Binding-site contacts:
Ligand atom C2 contacts residue MET101 of chain 1.B at 3.8 Å (hydrophobic).
Ligand atom C28 contacts residue CYS108 of chain 1.B at 3.1 Å (hydrophobic).
Ligand atom N3 contacts residue LEU103 of chain 1.B at 3.8 Å.
Ligand atom C2 contacts residue MET104 of chain 1.B at 3.6 Å (hydrophobic).
Ligand atom C27 contacts residue CYS108 of chain 1.B at 3.3 Å (hydrophobic).
Ligand atom C1 contacts residue MET101 of chain 1.B at 3.8 Å (hydrophobic).
Ligand atom F31 contacts residue 57N1 of chain 1.H at 3.1 Å.
Ligand atom F31 contacts residue LEU155 of chain 1.B at 3.6 Å.
Ligand atom C4 contacts residue MET104 of chain 1.B at 3.6 Å (hydrophobic).
Ligand atom C10 contacts residue GLY107 of chain 1.B at 3.9 Å.
Ligand atom O30 contacts residue CYS108 of chain 1.B at 3.3 Å (h-bond).
Ligand atom C1 contacts residue LEU155 of chain 1.B at 3.5 Å (hydrophobic).
Ligand atom N7 contacts residue MET104 of chain 1.B at 2.7 Å (h-bond).
Ligand atom C28 contacts residue ARG152 of chain 1.B at 3.4 Å.
Ligand atom C8 contacts residue GLY107 of chain 1.B at 3.5 Å.
Ligand atom C24 contacts residue LEU29 of chain 1.B at 3.8 Å (hydrophobic).
Ligand atom C8 contacts residue LEU29 of chain 1.B at 3.7 Å (hydrophobic).
Ligand atom N7 contacts residue LEU103 of chain 1.B at 3.7 Å.
Ligand atom C8 contacts residue MET104 of chain 1.B at 3.4 Å (hydrophobic).
Ligand atom C1 contacts residue ALA54 of chain 1.B at 3.7 Å (hydrophobic).
Ligand atom C2 contacts residue ALA54 of chain 1.B at 3.5 Å (hydrophobic).
Ligand atom C13 contacts residue GLY107 of chain 1.B at 3.7 Å.
Ligand atom N7 contacts residue LEU29 of chain 1.B at 3.9 Å.
Ligand atom C15 contacts residue LEU29 of chain 1.B at 3.8 Å (hydrophobic).
Ligand atom C29 contacts residue ARG152 of chain 1.B at 3.6 Å.
Ligand atom C2 contacts residue GLN102 of chain 1.B at 3.8 Å.
Ligand atom C9 contacts residue GLY107 of chain 1.B at 3.6 Å.
Ligand atom C6 contacts residue LEU155 of chain 1.B at 3.9 Å (hydrophobic).
Ligand atom N19 contacts residue VAL37 of chain 1.B at 3.8 Å.
Ligand atom C24 contacts residue GLY30 of chain 1.B at 3.7 Å.
Ligand atom C13 contacts residue LEU29 of chain 1.B at 3.8 Å (hydrophobic).
Ligand atom C29 contacts residue CYS108 of chain 1.B at 1.8 Å (hydrophobic).
Ligand atom F31 contacts residue MET101 of chain 1.B at 2.9 Å.
Ligand atom C25 contacts residue VAL37 of chain 1.B at 3.7 Å (hydrophobic).
Ligand atom C2 contacts residue LEU155 of chain 1.B at 3.9 Å (hydrophobic).
Ligand atom O30 contacts residue ASP111 of chain 1.B at 3.5 Å (salt-bridge).
Ligand atom C9 contacts residue PRO105 of chain 1.B at 3.7 Å (hydrophobic).
Ligand atom C11 contacts residue LEU29 of chain 1.B at 3.9 Å (hydrophobic).
Ligand atom N3 contacts residue MET104 of chain 1.B at 2.9 Å (h-bond).
Ligand atom C9 contacts residue MET104 of chain 1.B at 3.4 Å (hydrophobic).

A protein and the small-molecule ligand that binds it are described below.
Small molecule (SMILES): CCC(=O)Nc1cccc(Nc2nc(Nc3ccc(OCCOC)cc3)ncc2F)c1

Sequence of chain 1.B:
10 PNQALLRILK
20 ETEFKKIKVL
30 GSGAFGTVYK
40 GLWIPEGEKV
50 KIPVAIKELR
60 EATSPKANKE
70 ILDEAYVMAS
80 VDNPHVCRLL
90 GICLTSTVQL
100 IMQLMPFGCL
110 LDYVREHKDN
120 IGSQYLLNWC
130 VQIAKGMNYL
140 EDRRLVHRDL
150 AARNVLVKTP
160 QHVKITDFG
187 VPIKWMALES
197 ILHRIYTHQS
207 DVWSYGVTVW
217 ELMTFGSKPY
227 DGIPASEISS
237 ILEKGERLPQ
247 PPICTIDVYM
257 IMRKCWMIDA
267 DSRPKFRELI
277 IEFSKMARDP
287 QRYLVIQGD